The small molecule below binds the protein below.
Small molecule (SMILES): CC(=O)N[C@H]1[C@H](O[C@H]2[C@H](O)[C@@H](NC(C)=O)CO[C@@H]2CO)O[C@H](CO)[C@@H](O)[C@@H]1O

Sequence of chain 1.C:
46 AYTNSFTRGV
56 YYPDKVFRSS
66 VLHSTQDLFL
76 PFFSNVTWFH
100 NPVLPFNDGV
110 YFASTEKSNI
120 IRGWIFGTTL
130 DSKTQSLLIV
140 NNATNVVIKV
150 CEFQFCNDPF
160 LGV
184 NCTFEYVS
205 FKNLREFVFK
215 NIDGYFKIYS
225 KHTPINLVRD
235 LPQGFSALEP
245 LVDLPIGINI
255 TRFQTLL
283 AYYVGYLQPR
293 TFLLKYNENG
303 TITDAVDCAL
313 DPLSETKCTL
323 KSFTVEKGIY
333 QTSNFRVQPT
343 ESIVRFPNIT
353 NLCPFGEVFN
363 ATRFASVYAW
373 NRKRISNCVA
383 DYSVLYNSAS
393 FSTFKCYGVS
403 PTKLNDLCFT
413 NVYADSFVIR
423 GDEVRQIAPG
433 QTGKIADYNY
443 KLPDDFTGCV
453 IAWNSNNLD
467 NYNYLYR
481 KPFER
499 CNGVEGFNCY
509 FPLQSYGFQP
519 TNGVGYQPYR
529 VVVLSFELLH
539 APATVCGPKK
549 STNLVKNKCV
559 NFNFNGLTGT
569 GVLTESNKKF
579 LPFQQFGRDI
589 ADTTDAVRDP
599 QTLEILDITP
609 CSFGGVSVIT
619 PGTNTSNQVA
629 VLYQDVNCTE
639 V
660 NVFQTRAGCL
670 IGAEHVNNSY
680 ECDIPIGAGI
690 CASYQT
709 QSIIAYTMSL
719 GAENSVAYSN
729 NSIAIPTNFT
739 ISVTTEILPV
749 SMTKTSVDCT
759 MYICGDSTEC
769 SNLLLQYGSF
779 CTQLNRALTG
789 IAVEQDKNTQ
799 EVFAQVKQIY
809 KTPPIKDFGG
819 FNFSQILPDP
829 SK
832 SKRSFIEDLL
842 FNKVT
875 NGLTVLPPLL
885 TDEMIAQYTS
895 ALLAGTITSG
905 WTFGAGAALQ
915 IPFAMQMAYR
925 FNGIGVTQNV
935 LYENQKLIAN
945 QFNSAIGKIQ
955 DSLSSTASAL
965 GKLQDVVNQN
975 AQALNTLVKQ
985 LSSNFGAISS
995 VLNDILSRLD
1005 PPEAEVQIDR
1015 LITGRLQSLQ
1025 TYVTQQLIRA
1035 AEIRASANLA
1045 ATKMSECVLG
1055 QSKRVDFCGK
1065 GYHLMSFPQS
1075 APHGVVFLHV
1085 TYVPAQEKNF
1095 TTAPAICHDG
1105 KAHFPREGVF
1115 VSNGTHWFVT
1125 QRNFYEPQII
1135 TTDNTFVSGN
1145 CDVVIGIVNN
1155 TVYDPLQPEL

Binding-site contacts:
Ligand atom C3 contacts residue THR1119 of chain 1.C at 3.5 Å.
Ligand atom C2 contacts residue ASN1117 of chain 1.C at 2.5 Å.
Ligand atom C8 contacts residue THR1119 of chain 1.C at 4.0 Å.
Ligand atom C8 contacts residue ASN1117 of chain 1.C at 3.0 Å.
Ligand atom O3 contacts residue THR1119 of chain 1.C at 4.2 Å.
Ligand atom C7 contacts residue HIS1120 of chain 1.C at 4.1 Å.
Ligand atom C7 contacts residue THR1119 of chain 1.C at 3.9 Å.
Ligand atom C5 contacts residue HIS1120 of chain 1.C at 3.9 Å.
Ligand atom O5 contacts residue ASN1117 of chain 1.C at 2.4 Å (h-bond).
Ligand atom C1 contacts residue PHE1122 of chain 1.C at 4.1 Å (hydrophobic).
Ligand atom C3 contacts residue HIS1120 of chain 1.C at 4.0 Å.
Ligand atom C8 contacts residue HIS1120 of chain 1.C at 3.7 Å.
Ligand atom N2 contacts residue ASN1117 of chain 1.C at 2.9 Å (h-bond).
Ligand atom C5 contacts residue PHE1122 of chain 1.C at 4.0 Å (hydrophobic).
Ligand atom N2 contacts residue THR1119 of chain 1.C at 2.9 Å (h-bond).
Ligand atom O7 contacts residue HIS1120 of chain 1.C at 3.7 Å.
Ligand atom C5 contacts residue ASN1117 of chain 1.C at 3.8 Å.
Ligand atom O7 contacts residue ASN1117 of chain 1.C at 3.3 Å (h-bond).
Ligand atom C4 contacts residue ASN1117 of chain 1.C at 4.3 Å.
Ligand atom C4 contacts residue HIS1120 of chain 1.C at 4.4 Å.
Ligand atom C6 contacts residue PHE1122 of chain 1.C at 3.9 Å (hydrophobic).
Ligand atom C1 contacts residue HIS1120 of chain 1.C at 4.1 Å.
Ligand atom O4 contacts residue HIS1120 of chain 1.C at 4.3 Å.
Ligand atom O5 contacts residue PHE1122 of chain 1.C at 3.5 Å.
Ligand atom C3 contacts residue ASN1117 of chain 1.C at 3.8 Å.
Ligand atom C1 contacts residue THR1119 of chain 1.C at 3.7 Å.
Ligand atom O5 contacts residue HIS1120 of chain 1.C at 4.5 Å.
Ligand atom C1 contacts residue ASN1117 of chain 1.C at 1.5 Å.
Ligand atom C2 contacts residue THR1119 of chain 1.C at 3.6 Å.
Ligand atom C7 contacts residue ASN1117 of chain 1.C at 3.3 Å.